Sequence of chain 1.B:
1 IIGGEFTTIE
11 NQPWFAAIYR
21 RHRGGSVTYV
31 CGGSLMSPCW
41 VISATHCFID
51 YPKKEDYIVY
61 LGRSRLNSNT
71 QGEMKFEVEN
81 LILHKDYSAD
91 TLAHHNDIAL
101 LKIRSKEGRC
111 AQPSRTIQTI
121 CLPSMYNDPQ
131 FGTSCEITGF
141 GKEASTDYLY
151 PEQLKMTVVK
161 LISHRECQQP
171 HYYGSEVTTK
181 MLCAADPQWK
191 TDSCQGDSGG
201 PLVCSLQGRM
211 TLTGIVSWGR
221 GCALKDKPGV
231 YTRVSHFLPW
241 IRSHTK

Binding-site contacts:
Ligand atom O6' contacts residue HIS46 of chain 1.B at 2.7 Å (h-bond).
Ligand atom C8 contacts residue SER198 of chain 1.B at 3.7 Å.
Ligand atom N1 contacts residue GLY219 of chain 1.B at 3.8 Å.
Ligand atom N2 contacts residue TRP218 of chain 1.B at 3.4 Å (h-bond).
Ligand atom C1 contacts residue TRP218 of chain 1.B at 3.8 Å (hydrophobic).
Ligand atom C5 contacts residue GLN195 of chain 1.B at 3.7 Å.
Ligand atom C4 contacts residue GLN195 of chain 1.B at 3.9 Å.
Ligand atom C8 contacts residue GLN195 of chain 1.B at 3.7 Å.
Ligand atom N3 contacts residue SER198 of chain 1.B at 2.6 Å (h-bond).
Ligand atom C6' contacts residue HIS46 of chain 1.B at 3.5 Å.
Ligand atom C3 contacts residue CYS194 of chain 1.B at 3.6 Å (hydrophobic).
Ligand atom C4B contacts residue HIS46 of chain 1.B at 3.7 Å.
Ligand atom C3 contacts residue VAL216 of chain 1.B at 3.4 Å (hydrophobic).
Ligand atom C7 contacts residue GLY221 of chain 1.B at 3.9 Å.
Ligand atom N2 contacts residue GLY229 of chain 1.B at 3.6 Å.
Ligand atom C2' contacts residue GLN195 of chain 1.B at 3.7 Å.
Ligand atom C3B contacts residue CYS31 of chain 1.B at 3.6 Å (hydrophobic).
Ligand atom C7 contacts residue SER193 of chain 1.B at 3.5 Å.
Ligand atom C4 contacts residue SER198 of chain 1.B at 3.3 Å.
Ligand atom C7 contacts residue GLY219 of chain 1.B at 3.8 Å.
Ligand atom C5B contacts residue HIS46 of chain 1.B at 3.6 Å.
Ligand atom O6' contacts residue SER198 of chain 1.B at 2.3 Å (h-bond).
Ligand atom C2 contacts residue CYS194 of chain 1.B at 3.8 Å (hydrophobic).
Ligand atom N1 contacts residue GLY221 of chain 1.B at 2.6 Å (h-bond).
Ligand atom C4B contacts residue CYS47 of chain 1.B at 3.6 Å (hydrophobic).
Ligand atom C6' contacts residue SER198 of chain 1.B at 3.6 Å.
Ligand atom C1 contacts residue CYS194 of chain 1.B at 3.7 Å (hydrophobic).
Ligand atom N3 contacts residue GLN195 of chain 1.B at 3.8 Å.
Ligand atom N4 contacts residue GLN195 of chain 1.B at 3.2 Å.
Ligand atom N2 contacts residue SER193 of chain 1.B at 3.0 Å (h-bond).
Ligand atom C2 contacts residue VAL216 of chain 1.B at 3.4 Å (hydrophobic).
Ligand atom C6B contacts residue HIS46 of chain 1.B at 3.8 Å.
Ligand atom N1 contacts residue SER193 of chain 1.B at 3.5 Å (h-bond).
Ligand atom C6 contacts residue GLN195 of chain 1.B at 3.9 Å.
Ligand atom C4 contacts residue CYS194 of chain 1.B at 3.8 Å (hydrophobic).
Ligand atom N1 contacts residue CYS222 of chain 1.B at 3.8 Å.
Ligand atom C3 contacts residue SER198 of chain 1.B at 3.5 Å.
Ligand atom C7 contacts residue TRP218 of chain 1.B at 3.7 Å (hydrophobic).
Ligand atom N2 contacts residue ASP192 of chain 1.B at 3.7 Å.
Ligand atom C1B contacts residue HIS46 of chain 1.B at 3.9 Å.

The small molecule below binds the protein below.
Small molecule (SMILES): [H]/N=C(/N)c1ccc2[nH]c(-c3cccc(-c4ccccc4)c3O)nc2c1